Sequence of chain 1.C:
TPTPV

A small-molecule ligand and the protein it binds are described below.
Small molecule (SMILES): CC(=O)N[C@H]1[C@H](O[C@@H]2CO[C@H](CO)[C@@H](O)[C@@H]2O)O[C@H](CO)[C@@H](O)[C@@H]1O

Sequence of chain 1.A:
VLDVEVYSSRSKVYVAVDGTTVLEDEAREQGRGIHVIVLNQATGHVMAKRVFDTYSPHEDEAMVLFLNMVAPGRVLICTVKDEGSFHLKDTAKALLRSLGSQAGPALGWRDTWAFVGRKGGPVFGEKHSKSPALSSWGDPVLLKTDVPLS

Binding-site contacts:
Ligand atom C5 contacts residue ARG43 of chain 1.A at 4.1 Å.
Ligand atom C1 contacts residue ARG121 of chain 1.A at 3.7 Å.
Ligand atom C2 contacts residue ARG121 of chain 1.A at 4.0 Å.
Ligand atom C4 contacts residue ARG43 of chain 1.A at 3.8 Å.
Ligand atom O5 contacts residue TRP120 of chain 1.A at 4.1 Å.
Ligand atom O4 contacts residue NA1 of chain 1.G at 3.6 Å.
Ligand atom C6 contacts residue TYR66 of chain 1.A at 3.7 Å (hydrophobic).
Ligand atom C4 contacts residue THR4 of chain 1.C at 3.5 Å.
Ligand atom O6 contacts residue ARG121 of chain 1.A at 2.9 Å (salt-bridge).
Ligand atom C3 contacts residue ARG43 of chain 1.A at 4.0 Å.
Ligand atom C3 contacts residue ARG121 of chain 1.A at 4.0 Å.
Ligand atom O4 contacts residue ARG43 of chain 1.A at 3.0 Å (salt-bridge).
Ligand atom C5 contacts residue TYR66 of chain 1.A at 3.7 Å (hydrophobic).
Ligand atom O5 contacts residue TYR66 of chain 1.A at 3.9 Å.
Ligand atom C1 contacts residue TYR66 of chain 1.A at 3.6 Å (hydrophobic).
Ligand atom C1 contacts residue TYR66 of chain 1.A at 3.4 Å (hydrophobic).
Ligand atom C6 contacts residue ARG121 of chain 1.A at 3.8 Å.
Ligand atom O6 contacts residue GLU94 of chain 1.A at 4.0 Å.
Ligand atom O4 contacts residue ASP93 of chain 1.A at 2.6 Å (salt-bridge).
Ligand atom O6 contacts residue ASP93 of chain 1.A at 2.7 Å (salt-bridge).
Ligand atom C5 contacts residue THR4 of chain 1.C at 2.9 Å.
Ligand atom O5 contacts residue THR4 of chain 1.C at 2.4 Å (h-bond).
Ligand atom C2 contacts residue THR4 of chain 1.C at 2.3 Å.
Ligand atom O2 contacts residue ARG121 of chain 1.A at 3.5 Å (salt-bridge).
Ligand atom C6 contacts residue GLU94 of chain 1.A at 3.6 Å.
Ligand atom O3 contacts residue TRP120 of chain 1.A at 3.9 Å.
Ligand atom C3 contacts residue THR4 of chain 1.C at 2.9 Å.
Ligand atom C6 contacts residue ASP93 of chain 1.A at 3.4 Å.
Ligand atom O6 contacts residue TRP148 of chain 1.A at 3.6 Å.
Ligand atom O3 contacts residue THR4 of chain 1.C at 4.2 Å.
Ligand atom C1 contacts residue THR4 of chain 1.C at 1.4 Å.
Ligand atom O2 contacts residue THR4 of chain 1.C at 3.6 Å (h-bond).
Ligand atom O3 contacts residue NA1 of chain 1.G at 3.2 Å (h-bond).
Ligand atom C5 contacts residue ARG121 of chain 1.A at 3.9 Å.
Ligand atom O6 contacts residue THR4 of chain 1.C at 3.8 Å.
Ligand atom O3 contacts residue ARG121 of chain 1.A at 3.0 Å (salt-bridge).
Ligand atom C2 contacts residue TYR66 of chain 1.A at 3.8 Å (hydrophobic).
Ligand atom O5 contacts residue ARG121 of chain 1.A at 2.9 Å (salt-bridge).
Ligand atom C4 contacts residue ASP93 of chain 1.A at 3.5 Å.
Ligand atom C5 contacts residue ASP93 of chain 1.A at 4.2 Å.